A small-molecule ligand and the protein it binds are described below.
Small molecule (SMILES): O=S(=O)(O)C[C@H](O)CNC1CCCCC1

Sequence of chain 1.B:
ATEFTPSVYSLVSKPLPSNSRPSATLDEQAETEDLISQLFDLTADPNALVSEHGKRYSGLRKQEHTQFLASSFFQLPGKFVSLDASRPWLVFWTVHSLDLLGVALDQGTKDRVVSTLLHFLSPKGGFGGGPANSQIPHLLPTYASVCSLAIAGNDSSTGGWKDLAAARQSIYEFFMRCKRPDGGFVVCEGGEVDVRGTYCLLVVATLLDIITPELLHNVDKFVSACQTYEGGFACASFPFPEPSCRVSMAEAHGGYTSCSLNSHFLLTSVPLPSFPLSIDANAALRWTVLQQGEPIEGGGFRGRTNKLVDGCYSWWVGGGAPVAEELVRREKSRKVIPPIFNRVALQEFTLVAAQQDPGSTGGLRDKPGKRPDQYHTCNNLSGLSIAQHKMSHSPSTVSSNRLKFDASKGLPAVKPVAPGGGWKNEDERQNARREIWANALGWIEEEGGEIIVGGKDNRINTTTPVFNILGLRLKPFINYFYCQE

Binding-site contacts:
Ligand atom OAB contacts residue GLU65 of chain 1.B at 4.1 Å.
Ligand atom CAK contacts residue GLN64 of chain 1.B at 3.7 Å.
Ligand atom OAB contacts residue ARG62 of chain 1.B at 3.5 Å.
Ligand atom SAO contacts residue GLN64 of chain 1.B at 4.0 Å.
Ligand atom OAA contacts residue GLN64 of chain 1.B at 3.0 Å (h-bond).
Ligand atom OAA contacts residue ARG62 of chain 1.B at 3.1 Å.
Ligand atom OAD contacts residue ARG62 of chain 1.B at 4.0 Å.
Ligand atom OAA contacts residue LYS63 of chain 1.B at 3.5 Å (salt-bridge).
Ligand atom OAA contacts residue GLU65 of chain 1.B at 3.0 Å (salt-bridge).
Ligand atom SAO contacts residue GLU65 of chain 1.B at 4.3 Å.
Ligand atom OAD contacts residue LYS63 of chain 1.B at 4.3 Å.
Ligand atom OAD contacts residue GLN64 of chain 1.B at 4.4 Å.
Ligand atom SAO contacts residue ARG62 of chain 1.B at 4.0 Å.